Binding-site contacts:
Ligand atom O3G contacts residue GLY96 of chain 1.A at 2.9 Å (h-bond).
Ligand atom O1A contacts residue THR23 of chain 1.A at 3.4 Å (h-bond).
Ligand atom O1B contacts residue ASP19 of chain 1.A at 3.5 Å (salt-bridge).
Ligand atom C4' contacts residue ASP19 of chain 1.A at 3.5 Å.
Ligand atom O6 contacts residue ALA185 of chain 1.A at 3.0 Å (h-bond).
Ligand atom N3B contacts residue MG1 of chain 1.C at 3.4 Å.
Ligand atom O3G contacts residue LYS22 of chain 1.A at 2.8 Å (salt-bridge).
Ligand atom N1 contacts residue ASP152 of chain 1.A at 2.8 Å (salt-bridge).
Ligand atom O1B contacts residue HIS20 of chain 1.A at 3.3 Å (h-bond).
Ligand atom O1G contacts residue MET45 of chain 1.A at 3.5 Å.
Ligand atom PG contacts residue MG1 of chain 1.C at 3.2 Å.
Ligand atom O6 contacts residue SER184 of chain 1.A at 3.2 Å (h-bond).
Ligand atom O6 contacts residue ASN149 of chain 1.A at 3.1 Å (h-bond).
Ligand atom O2B contacts residue THR23 of chain 1.A at 2.9 Å (h-bond).
Ligand atom O1B contacts residue LYS22 of chain 1.A at 2.7 Å (salt-bridge).
Ligand atom C2 contacts residue ASP152 of chain 1.A at 3.5 Å.
Ligand atom C5' contacts residue ASP19 of chain 1.A at 3.3 Å.
Ligand atom O1G contacts residue THR46 of chain 1.A at 3.3 Å (h-bond).
Ligand atom O2B contacts residue MG1 of chain 1.C at 2.1 Å.
Ligand atom O3G contacts residue ASP19 of chain 1.A at 3.4 Å (salt-bridge).
Ligand atom PB contacts residue MG1 of chain 1.C at 3.2 Å.
Ligand atom N2 contacts residue ASP152 of chain 1.A at 2.8 Å (salt-bridge).
Ligand atom C6 contacts residue ASP152 of chain 1.A at 3.5 Å.
Ligand atom O6 contacts residue LEU186 of chain 1.A at 3.2 Å (h-bond).
Ligand atom O2G contacts residue THR46 of chain 1.A at 3.0 Å (h-bond).
Ligand atom O1A contacts residue GLY21 of chain 1.A at 3.4 Å.
Ligand atom C6 contacts residue LEU186 of chain 1.A at 3.4 Å (hydrophobic).
Ligand atom N3B contacts residue ASP19 of chain 1.A at 3.2 Å (salt-bridge).
Ligand atom O3G contacts residue VAL18 of chain 1.A at 3.4 Å.
Ligand atom O2B contacts residue LYS22 of chain 1.A at 3.4 Å (salt-bridge).
Ligand atom O6 contacts residue ASP152 of chain 1.A at 3.3 Å (salt-bridge).
Ligand atom O3A contacts residue GLY21 of chain 1.A at 3.2 Å (h-bond).
Ligand atom C5 contacts residue LEU186 of chain 1.A at 3.5 Å (hydrophobic).
Ligand atom O6 contacts residue LYS150 of chain 1.A at 3.4 Å (salt-bridge).
Ligand atom O1A contacts residue THR24 of chain 1.A at 2.6 Å (h-bond).
Ligand atom O2G contacts residue MG1 of chain 1.C at 1.9 Å.
Ligand atom O1B contacts residue GLY21 of chain 1.A at 2.9 Å (h-bond).
Ligand atom N7 contacts residue ASN149 of chain 1.A at 3.2 Å (h-bond).
Ligand atom PB contacts residue LYS22 of chain 1.A at 3.5 Å.
Ligand atom O4' contacts residue LYS150 of chain 1.A at 3.1 Å (salt-bridge).

Sequence of chain 1.A:
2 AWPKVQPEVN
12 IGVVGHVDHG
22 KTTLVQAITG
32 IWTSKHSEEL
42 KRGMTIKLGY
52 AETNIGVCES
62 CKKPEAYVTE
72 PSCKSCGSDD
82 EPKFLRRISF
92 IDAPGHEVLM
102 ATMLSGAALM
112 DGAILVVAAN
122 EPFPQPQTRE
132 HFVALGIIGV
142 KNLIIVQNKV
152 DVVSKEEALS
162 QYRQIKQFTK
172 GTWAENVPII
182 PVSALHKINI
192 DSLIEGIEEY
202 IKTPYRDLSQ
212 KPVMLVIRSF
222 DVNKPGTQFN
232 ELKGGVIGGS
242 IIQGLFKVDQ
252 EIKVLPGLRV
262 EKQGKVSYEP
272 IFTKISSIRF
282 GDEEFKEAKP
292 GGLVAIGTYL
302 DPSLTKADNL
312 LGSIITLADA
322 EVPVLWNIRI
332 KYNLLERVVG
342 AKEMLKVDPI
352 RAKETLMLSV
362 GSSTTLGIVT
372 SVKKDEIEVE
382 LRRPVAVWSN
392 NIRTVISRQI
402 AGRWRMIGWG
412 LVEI

A small-molecule ligand and the protein it binds are described below.
Small molecule (SMILES): Nc1nc2c(ncn2[C@@H]2O[C@H](CO[P](=O)(O)O[P](=O)(O)NP(=O)(O)O)[C@@H](O)[C@H]2O)c(=O)[nH]1